Sequence of chain 1.A:
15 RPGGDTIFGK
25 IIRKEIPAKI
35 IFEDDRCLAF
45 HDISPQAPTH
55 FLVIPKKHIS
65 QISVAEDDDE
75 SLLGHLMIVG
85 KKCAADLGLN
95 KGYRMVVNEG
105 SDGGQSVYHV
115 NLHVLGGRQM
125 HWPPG

Sequence of chain 1.B:
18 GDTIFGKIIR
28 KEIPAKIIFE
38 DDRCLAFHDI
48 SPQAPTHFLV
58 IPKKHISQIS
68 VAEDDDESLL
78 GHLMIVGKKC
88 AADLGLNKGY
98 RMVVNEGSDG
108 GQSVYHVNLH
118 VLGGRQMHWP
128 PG

Binding-site contacts:
Ligand atom O3P contacts residue HIS117 of chain 1.A at 3.1 Å (h-bond).
Ligand atom O5' contacts residue ASN115 of chain 1.A at 3.1 Å (h-bond).
Ligand atom O4' contacts residue PHE22 of chain 1.A at 3.3 Å.
Ligand atom N2 contacts residue SER110 of chain 1.A at 2.9 Å (h-bond).
Ligand atom C4' contacts residue ASP46 of chain 1.A at 3.6 Å.
Ligand atom O11 contacts residue TRP126 of chain 1.B at 3.6 Å.
Ligand atom O3' contacts residue HIS117 of chain 1.A at 3.3 Å.
Ligand atom C3 contacts residue GLY108 of chain 1.A at 3.1 Å.
Ligand atom C3 contacts residue ASN102 of chain 1.A at 3.6 Å.
Ligand atom O2' contacts residue SER48 of chain 1.A at 3.6 Å.
Ligand atom O10 contacts residue SER110 of chain 1.A at 3.1 Å (h-bond).
Ligand atom O11 contacts residue GLY108 of chain 1.A at 3.2 Å (h-bond).
Ligand atom C8 contacts residue ILE21 of chain 1.A at 3.5 Å (hydrophobic).
Ligand atom C9 contacts residue ASN102 of chain 1.A at 3.6 Å.
Ligand atom C2 contacts residue ILE47 of chain 1.A at 3.5 Å (hydrophobic).
Ligand atom C4 contacts residue ILE47 of chain 1.A at 3.5 Å (hydrophobic).
Ligand atom C5 contacts residue ILE47 of chain 1.A at 3.6 Å (hydrophobic).
Ligand atom N3 contacts residue ILE47 of chain 1.A at 3.4 Å (h-bond).
Ligand atom O2P contacts residue ASN115 of chain 1.A at 3.4 Å (h-bond).
Ligand atom O3' contacts residue ASP46 of chain 1.A at 2.6 Å (salt-bridge).
Ligand atom C7 contacts residue GLY108 of chain 1.A at 2.9 Å.
Ligand atom N7 contacts residue ILE21 of chain 1.A at 3.0 Å.
Ligand atom N2 contacts residue GLY108 of chain 1.A at 3.2 Å (h-bond).
Ligand atom C2 contacts residue HIS45 of chain 1.A at 3.6 Å.
Ligand atom C2' contacts residue ASP46 of chain 1.A at 3.5 Å.
Ligand atom O3P contacts residue ASN102 of chain 1.A at 2.8 Å (h-bond).
Ligand atom O2P contacts residue VAL111 of chain 1.A at 3.1 Å (h-bond).
Ligand atom O4' contacts residue LEU56 of chain 1.A at 3.6 Å.
Ligand atom O2P contacts residue GLN109 of chain 1.A at 3.6 Å.
Ligand atom P contacts residue SER110 of chain 1.A at 3.7 Å.
Ligand atom C1' contacts residue ASP46 of chain 1.A at 3.5 Å.
Ligand atom O2P contacts residue SER110 of chain 1.A at 2.9 Å (h-bond).
Ligand atom C5' contacts residue SER110 of chain 1.A at 3.6 Å.
Ligand atom C9 contacts residue TRP126 of chain 1.B at 3.4 Å (hydrophobic).
Ligand atom C9 contacts residue HIS117 of chain 1.A at 3.6 Å.
Ligand atom O10 contacts residue GLY108 of chain 1.A at 3.2 Å (h-bond).
Ligand atom O5' contacts residue HIS117 of chain 1.A at 3.0 Å (h-bond).
Ligand atom O2' contacts residue ASP46 of chain 1.A at 2.6 Å (salt-bridge).
Ligand atom C3' contacts residue ASP46 of chain 1.A at 3.4 Å.
Ligand atom O3P contacts residue ASN115 of chain 1.A at 3.5 Å (h-bond).

A protein and the small-molecule ligand that binds it are described below.
Small molecule (SMILES): COC(=O)[C@H](C)NP(=O)(O)OC[C@H]1O[C@@H](n2cnc3c(N)ncnc32)[C@H](O)[C@@H]1O